Sequence of chain 1.A:
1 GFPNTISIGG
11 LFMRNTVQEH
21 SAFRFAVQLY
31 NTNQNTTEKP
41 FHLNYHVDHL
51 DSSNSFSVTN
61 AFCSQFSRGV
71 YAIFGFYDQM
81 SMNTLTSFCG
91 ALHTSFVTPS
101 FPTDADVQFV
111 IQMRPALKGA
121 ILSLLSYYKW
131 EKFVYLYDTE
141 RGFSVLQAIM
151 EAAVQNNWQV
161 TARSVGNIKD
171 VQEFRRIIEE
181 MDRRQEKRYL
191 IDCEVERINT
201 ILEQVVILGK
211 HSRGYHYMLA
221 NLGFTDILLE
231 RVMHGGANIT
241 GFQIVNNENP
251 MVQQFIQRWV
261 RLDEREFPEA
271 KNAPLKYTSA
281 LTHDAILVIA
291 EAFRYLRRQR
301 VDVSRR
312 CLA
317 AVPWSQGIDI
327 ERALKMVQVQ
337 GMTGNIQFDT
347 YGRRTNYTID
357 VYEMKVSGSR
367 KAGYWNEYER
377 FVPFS

A small-molecule ligand and the protein it binds are described below.
Small molecule (SMILES): CC(=O)N[C@@H]1[C@@H](O)[C@H](O)[C@@H](CO)O[C@H]1O

Binding-site contacts:
Ligand atom O5 contacts residue LYS361 of chain 1.A at 3.6 Å.
Ligand atom O3 contacts residue ARG188 of chain 1.A at 3.5 Å (salt-bridge).
Ligand atom C4 contacts residue ASN238 of chain 1.A at 4.2 Å.
Ligand atom C6 contacts residue LYS361 of chain 1.A at 3.5 Å.
Ligand atom O6 contacts residue LYS361 of chain 1.A at 2.8 Å (salt-bridge).
Ligand atom O7 contacts residue ARG188 of chain 1.A at 2.9 Å (salt-bridge).
Ligand atom C2 contacts residue ASN238 of chain 1.A at 2.4 Å.
Ligand atom C8 contacts residue ARG188 of chain 1.A at 4.2 Å.
Ligand atom C8 contacts residue HIS216 of chain 1.A at 3.9 Å.
Ligand atom N2 contacts residue HIS216 of chain 1.A at 4.3 Å.
Ligand atom O5 contacts residue ASN238 of chain 1.A at 2.3 Å (h-bond).
Ligand atom C7 contacts residue ARG188 of chain 1.A at 3.9 Å.
Ligand atom C8 contacts residue TYR215 of chain 1.A at 3.9 Å (hydrophobic).
Ligand atom O7 contacts residue ASN238 of chain 1.A at 4.3 Å.
Ligand atom C1 contacts residue ASN238 of chain 1.A at 1.4 Å.
Ligand atom O7 contacts residue HIS216 of chain 1.A at 3.6 Å.
Ligand atom C3 contacts residue ASN238 of chain 1.A at 3.8 Å.
Ligand atom C7 contacts residue HIS216 of chain 1.A at 3.7 Å.
Ligand atom C2 contacts residue HIS216 of chain 1.A at 4.1 Å.
Ligand atom C5 contacts residue ASN238 of chain 1.A at 3.7 Å.
Ligand atom C1 contacts residue HIS216 of chain 1.A at 4.3 Å.
Ligand atom C5 contacts residue LYS361 of chain 1.A at 4.4 Å.
Ligand atom C7 contacts residue ASN238 of chain 1.A at 3.9 Å.
Ligand atom C8 contacts residue GLY214 of chain 1.A at 3.2 Å.
Ligand atom N2 contacts residue ASN238 of chain 1.A at 3.0 Å (h-bond).
Ligand atom C8 contacts residue LYS187 of chain 1.A at 4.1 Å.